Binding-site contacts:
Ligand atom OE2 contacts residue ARG45 of chain 1.BA at 3.2 Å (salt-bridge).
Ligand atom O contacts residue THR1 of chain 1.BA at 3.6 Å.
Ligand atom CA contacts residue THR21 of chain 1.BA at 3.9 Å.
Ligand atom OE1 contacts residue ALA49 of chain 1.BA at 3.9 Å.
Ligand atom O contacts residue THR20 of chain 1.BA at 3.7 Å.
Ligand atom C contacts residue GLY47 of chain 1.BA at 3.9 Å.
Ligand atom CG contacts residue THR22 of chain 1.BA at 3.4 Å.
Ligand atom C3 contacts residue ARG19 of chain 1.BA at 3.8 Å.
Ligand atom CA contacts residue LYS33 of chain 1.BA at 4.0 Å.
Ligand atom N contacts residue GLY47 of chain 1.BA at 3.4 Å (h-bond).
Ligand atom C3 contacts residue SER168 of chain 1.BA at 3.2 Å.
Ligand atom O contacts residue GLY47 of chain 1.BA at 3.4 Å (h-bond).
Ligand atom CB contacts residue THR1 of chain 1.BA at 2.7 Å.
Ligand atom O contacts residue SER46 of chain 1.BA at 3.8 Å.
Ligand atom CA contacts residue THR1 of chain 1.BA at 2.4 Å.
Ligand atom OE1 contacts residue THR31 of chain 1.BA at 3.7 Å.
Ligand atom C1 contacts residue THR1 of chain 1.BA at 2.4 Å.
Ligand atom N contacts residue THR1 of chain 1.BA at 3.7 Å.
Ligand atom N contacts residue THR21 of chain 1.BA at 3.0 Å (h-bond).
Ligand atom C1 contacts residue SER129 of chain 1.BA at 3.4 Å.
Ligand atom CB contacts residue LYS33 of chain 1.BA at 3.9 Å.
Ligand atom CB contacts residue THR22 of chain 1.BA at 4.0 Å.
Ligand atom CH3 contacts residue HIS116 of chain 1.V at 4.0 Å.
Ligand atom CA contacts residue THR21 of chain 1.BA at 3.4 Å.
Ligand atom CD contacts residue THR22 of chain 1.BA at 3.7 Å.
Ligand atom CA contacts residue GLY47 of chain 1.BA at 3.5 Å.
Ligand atom O contacts residue THR1 of chain 1.BA at 2.2 Å (h-bond).
Ligand atom C2 contacts residue THR1 of chain 1.BA at 1.5 Å.
Ligand atom C contacts residue THR21 of chain 1.BA at 3.7 Å.
Ligand atom CA contacts residue THR22 of chain 1.BA at 3.5 Å.
Ligand atom C contacts residue THR1 of chain 1.BA at 1.4 Å.
Ligand atom CB contacts residue GLY47 of chain 1.BA at 4.0 Å.
Ligand atom C3 contacts residue THR1 of chain 1.BA at 2.4 Å.
Ligand atom OE1 contacts residue THR20 of chain 1.BA at 3.6 Å.
Ligand atom C contacts residue LYS33 of chain 1.BA at 3.9 Å.
Ligand atom CG contacts residue SER118 of chain 1.V at 4.0 Å.
Ligand atom O contacts residue THR21 of chain 1.BA at 3.0 Å (h-bond).
Ligand atom O contacts residue ALA49 of chain 1.BA at 3.2 Å (h-bond).
Ligand atom N contacts residue THR22 of chain 1.BA at 3.7 Å.
Ligand atom CG contacts residue LYS33 of chain 1.BA at 4.0 Å.

The protein below binds the small molecule below.
Small molecule (SMILES): CC(=O)N1CCC[C@H]1C(=O)N[C@@H](C)C(=O)N[C@@H](CCC(=O)O)[C@@H](O)[C@H](C)CO

Sequence of chain 1.BA:
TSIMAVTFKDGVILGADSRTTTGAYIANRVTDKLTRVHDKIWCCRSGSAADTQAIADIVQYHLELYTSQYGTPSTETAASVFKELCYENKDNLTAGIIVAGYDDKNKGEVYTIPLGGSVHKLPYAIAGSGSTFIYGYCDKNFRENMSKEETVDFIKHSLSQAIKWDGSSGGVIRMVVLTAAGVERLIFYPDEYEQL

Sequence of chain 1.V:
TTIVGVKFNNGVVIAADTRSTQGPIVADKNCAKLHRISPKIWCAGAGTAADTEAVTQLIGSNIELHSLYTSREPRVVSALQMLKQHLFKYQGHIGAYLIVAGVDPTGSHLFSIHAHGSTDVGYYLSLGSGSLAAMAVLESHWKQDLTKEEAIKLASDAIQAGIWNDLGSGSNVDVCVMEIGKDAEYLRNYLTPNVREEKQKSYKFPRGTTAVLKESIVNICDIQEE